Binding-site contacts:
Ligand atom OXT contacts residue ALA91 of chain 1.A at 2.9 Å (h-bond).
Ligand atom CAG contacts residue VAL138 of chain 1.A at 3.4 Å (hydrophobic).
Ligand atom CAK contacts residue GLY59 of chain 1.A at 3.3 Å.
Ligand atom CAW contacts residue TYR61 of chain 1.A at 3.4 Å (hydrophobic).
Ligand atom CAY contacts residue GLY59 of chain 1.A at 3.7 Å.
Ligand atom OAE contacts residue GLY141 of chain 1.A at 3.4 Å.
Ligand atom O contacts residue GLY141 of chain 1.A at 3.7 Å.
Ligand atom O contacts residue ARG96 of chain 1.A at 2.7 Å (salt-bridge).
Ligand atom N contacts residue PRO89 of chain 1.A at 3.0 Å (h-bond).
Ligand atom N contacts residue TYR61 of chain 1.A at 3.8 Å.
Ligand atom CD2 contacts residue THR143 of chain 1.A at 3.3 Å.
Ligand atom C contacts residue ARG96 of chain 1.A at 3.4 Å.
Ligand atom CAI contacts residue ASP58 of chain 1.A at 3.4 Å.
Ligand atom NAS contacts residue GLY59 of chain 1.A at 3.2 Å (h-bond).
Ligand atom OAE contacts residue THR143 of chain 1.A at 2.8 Å (h-bond).
Ligand atom OXT contacts residue PRO89 of chain 1.A at 3.6 Å.
Ligand atom CAM contacts residue TYR61 of chain 1.A at 3.5 Å (hydrophobic).
Ligand atom CAG contacts residue TYR61 of chain 1.A at 3.5 Å (hydrophobic).
Ligand atom OXT contacts residue TYR61 of chain 1.A at 3.6 Å.
Ligand atom O contacts residue ALA142 of chain 1.A at 2.8 Å (h-bond).
Ligand atom C contacts residue ALA142 of chain 1.A at 3.7 Å (hydrophobic).
Ligand atom CAF contacts residue TYR61 of chain 1.A at 3.7 Å (hydrophobic).
Ligand atom CAN contacts residue VAL138 of chain 1.A at 3.6 Å (hydrophobic).
Ligand atom OAE contacts residue ALA142 of chain 1.A at 3.1 Å (h-bond).
Ligand atom OAC contacts residue GLU191 of chain 1.A at 3.6 Å.
Ligand atom CAW contacts residue VAL138 of chain 1.A at 3.3 Å (hydrophobic).
Ligand atom CAF contacts residue VAL138 of chain 1.A at 3.7 Å (hydrophobic).
Ligand atom CAX contacts residue GLY59 of chain 1.A at 3.3 Å.
Ligand atom OXT contacts residue ARG96 of chain 1.A at 2.8 Å (salt-bridge).
Ligand atom CAN contacts residue TYR61 of chain 1.A at 3.5 Å (hydrophobic).
Ligand atom NAT contacts residue GLY59 of chain 1.A at 3.1 Å (h-bond).
Ligand atom C contacts residue TYR61 of chain 1.A at 3.8 Å (hydrophobic).
Ligand atom OAC contacts residue THR143 of chain 1.A at 2.8 Å (h-bond).
Ligand atom CAP contacts residue LYS172 of chain 1.A at 3.5 Å.
Ligand atom CAY contacts residue LYS172 of chain 1.A at 3.6 Å.
Ligand atom O contacts residue TYR61 of chain 1.A at 3.8 Å.
Ligand atom OXT contacts residue LEU90 of chain 1.A at 3.6 Å.
Ligand atom CAM contacts residue VAL138 of chain 1.A at 3.8 Å (hydrophobic).
Ligand atom CA contacts residue GLU191 of chain 1.A at 3.4 Å.
Ligand atom N contacts residue GLU191 of chain 1.A at 2.9 Å (salt-bridge).

Sequence of chain 1.A:
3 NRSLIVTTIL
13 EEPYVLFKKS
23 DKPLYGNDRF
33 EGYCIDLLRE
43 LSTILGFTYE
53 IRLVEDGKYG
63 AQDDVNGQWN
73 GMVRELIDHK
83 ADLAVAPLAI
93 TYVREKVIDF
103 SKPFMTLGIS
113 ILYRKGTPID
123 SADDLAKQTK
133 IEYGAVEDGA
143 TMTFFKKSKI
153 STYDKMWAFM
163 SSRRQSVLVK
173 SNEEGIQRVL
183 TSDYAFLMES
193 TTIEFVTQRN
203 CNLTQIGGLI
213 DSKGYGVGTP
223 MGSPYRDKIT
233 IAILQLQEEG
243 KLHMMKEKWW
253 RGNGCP

The protein below binds the small molecule below.
Small molecule (SMILES): N[C@@H](C[C@@H](C/C=C/c1ccc(/N=N/c2ccccc2)cc1)C(=O)O)C(=O)O